Sequence of chain 19.A:
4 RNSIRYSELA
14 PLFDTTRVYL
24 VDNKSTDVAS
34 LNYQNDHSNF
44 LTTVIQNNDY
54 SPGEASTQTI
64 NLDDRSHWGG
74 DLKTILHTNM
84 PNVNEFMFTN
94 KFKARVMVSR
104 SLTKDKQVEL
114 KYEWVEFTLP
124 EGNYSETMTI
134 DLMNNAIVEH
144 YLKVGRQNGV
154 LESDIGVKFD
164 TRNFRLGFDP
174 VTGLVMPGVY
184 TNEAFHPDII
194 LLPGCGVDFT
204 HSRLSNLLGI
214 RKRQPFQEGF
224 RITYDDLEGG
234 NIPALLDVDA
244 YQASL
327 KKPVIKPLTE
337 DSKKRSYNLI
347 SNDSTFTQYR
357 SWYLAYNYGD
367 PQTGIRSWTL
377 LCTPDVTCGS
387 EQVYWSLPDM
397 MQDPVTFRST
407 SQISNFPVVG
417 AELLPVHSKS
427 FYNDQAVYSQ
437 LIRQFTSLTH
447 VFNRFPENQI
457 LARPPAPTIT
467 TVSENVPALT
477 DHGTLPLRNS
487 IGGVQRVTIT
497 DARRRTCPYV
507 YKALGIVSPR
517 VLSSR

The small molecule below binds the protein below.
Small molecule (SMILES): CCCCCCCCCCCC[N+](C)(C)CCCS(=O)(=O)O

Binding-site contacts:
Ligand atom C1 contacts residue TRP374 of chain 19.A at 3.6 Å (hydrophobic).
Ligand atom S1 contacts residue TRP374 of chain 19.A at 4.0 Å.
Ligand atom C7 contacts residue C151 of chain 19.D at 3.4 Å.
Ligand atom S1 contacts residue LYS215 of chain 19.A at 4.1 Å.
Ligand atom O2S contacts residue ARG224 of chain 19.A at 4.5 Å.
Ligand atom C8 contacts residue C151 of chain 19.D at 3.7 Å.
Ligand atom C12 contacts residue C151 of chain 19.D at 3.4 Å.
Ligand atom O1S contacts residue GLY222 of chain 19.A at 2.3 Å (h-bond).
Ligand atom C2 contacts residue TRP374 of chain 19.A at 4.1 Å (hydrophobic).
Ligand atom C3 contacts residue TRP374 of chain 19.A at 4.3 Å (hydrophobic).
Ligand atom C6 contacts residue C151 of chain 19.D at 4.2 Å.
Ligand atom C11 contacts residue C151 of chain 19.D at 3.5 Å.
Ligand atom O3S contacts residue GLY222 of chain 19.A at 2.9 Å (h-bond).
Ligand atom C10 contacts residue C151 of chain 19.D at 3.4 Å.
Ligand atom O1S contacts residue TRP374 of chain 19.A at 4.3 Å.
Ligand atom O1S contacts residue PHE223 of chain 19.A at 4.5 Å.
Ligand atom O3S contacts residue PHE223 of chain 19.A at 3.9 Å.
Ligand atom O3S contacts residue TRP374 of chain 19.A at 3.3 Å.
Ligand atom S1 contacts residue ARG224 of chain 19.A at 4.3 Å.
Ligand atom C9 contacts residue C151 of chain 19.D at 3.4 Å.
Ligand atom S1 contacts residue GLY222 of chain 19.A at 3.0 Å (h-bond).
Ligand atom C5 contacts residue C151 of chain 19.D at 4.0 Å.
Ligand atom O2S contacts residue GLY222 of chain 19.A at 3.3 Å (h-bond).
Ligand atom O3S contacts residue ARG224 of chain 19.A at 2.9 Å (salt-bridge).
Ligand atom O1S contacts residue LYS215 of chain 19.A at 2.7 Å (salt-bridge).
Ligand atom C13 contacts residue C151 of chain 19.D at 4.5 Å.
Ligand atom C16 contacts residue ASP229 of chain 19.A at 4.3 Å.